Sequence of chain 5.C:
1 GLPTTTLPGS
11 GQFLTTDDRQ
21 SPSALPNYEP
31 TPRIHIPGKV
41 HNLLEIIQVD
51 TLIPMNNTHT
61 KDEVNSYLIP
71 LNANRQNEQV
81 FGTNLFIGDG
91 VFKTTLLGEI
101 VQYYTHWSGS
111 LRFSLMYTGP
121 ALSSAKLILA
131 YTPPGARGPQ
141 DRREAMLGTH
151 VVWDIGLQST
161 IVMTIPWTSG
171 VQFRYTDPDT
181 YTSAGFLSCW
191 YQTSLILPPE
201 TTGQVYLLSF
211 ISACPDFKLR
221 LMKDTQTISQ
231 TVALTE

The protein below binds the small molecule below.
Small molecule (SMILES): Cc1cc(CCCCCOc2ccc(C3=N[C@@H](C)CO3)cc2)on1

Sequence of chain 4.C:
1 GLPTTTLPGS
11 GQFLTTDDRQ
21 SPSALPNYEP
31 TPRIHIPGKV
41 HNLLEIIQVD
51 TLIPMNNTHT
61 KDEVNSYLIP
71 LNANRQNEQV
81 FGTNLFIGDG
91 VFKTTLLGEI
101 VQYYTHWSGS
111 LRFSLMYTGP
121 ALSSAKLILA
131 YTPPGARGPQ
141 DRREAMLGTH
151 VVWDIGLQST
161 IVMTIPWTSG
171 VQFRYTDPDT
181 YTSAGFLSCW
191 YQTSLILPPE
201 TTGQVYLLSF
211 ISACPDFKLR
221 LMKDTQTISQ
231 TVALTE

Sequence of chain 4.A:
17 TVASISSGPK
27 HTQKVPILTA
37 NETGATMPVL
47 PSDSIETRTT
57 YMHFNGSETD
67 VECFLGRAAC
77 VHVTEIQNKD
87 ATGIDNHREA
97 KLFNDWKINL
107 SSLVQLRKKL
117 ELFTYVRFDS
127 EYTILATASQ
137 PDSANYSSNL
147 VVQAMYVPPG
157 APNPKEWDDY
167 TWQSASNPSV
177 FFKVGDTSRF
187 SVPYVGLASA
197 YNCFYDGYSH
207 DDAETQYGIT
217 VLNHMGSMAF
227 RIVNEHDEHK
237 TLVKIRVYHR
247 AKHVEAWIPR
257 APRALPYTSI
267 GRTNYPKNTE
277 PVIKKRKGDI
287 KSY

Binding-site contacts:
Ligand atom C5A contacts residue PHE186 of chain 4.A at 3.7 Å (hydrophobic).
Ligand atom C5A contacts residue VAL176 of chain 4.A at 3.8 Å (hydrophobic).
Ligand atom O1B contacts residue TYR128 of chain 4.A at 3.4 Å (h-bond).
Ligand atom C4 contacts residue LEU106 of chain 4.A at 3.6 Å (hydrophobic).
Ligand atom C2A contacts residue PHE186 of chain 4.A at 3.6 Å (hydrophobic).
Ligand atom N2 contacts residue ASN219 of chain 4.A at 3.0 Å (h-bond).
Ligand atom C6B contacts residue TYR128 of chain 4.A at 3.4 Å (hydrophobic).
Ligand atom CM1 contacts residue SER175 of chain 4.A at 3.9 Å.
Ligand atom C5B contacts residue MET224 of chain 4.A at 3.2 Å (hydrophobic).
Ligand atom CM1 contacts residue VAL176 of chain 4.A at 3.4 Å (hydrophobic).
Ligand atom N3A contacts residue PRO174 of chain 4.A at 3.9 Å.
Ligand atom N3A contacts residue TYR152 of chain 4.A at 3.6 Å.
Ligand atom C3B contacts residue VAL188 of chain 4.A at 3.5 Å (hydrophobic).
Ligand atom O1A contacts residue PHE186 of chain 4.A at 3.2 Å.
Ligand atom C3B contacts residue TYR152 of chain 4.A at 3.6 Å (hydrophobic).
Ligand atom C5C contacts residue VAL191 of chain 4.A at 3.7 Å (hydrophobic).
Ligand atom C4C contacts residue VAL191 of chain 4.A at 3.3 Å (hydrophobic).
Ligand atom C1B contacts residue ILE104 of chain 4.A at 4.0 Å (hydrophobic).
Ligand atom C2B contacts residue VAL188 of chain 4.A at 3.3 Å (hydrophobic).
Ligand atom CM1 contacts residue LEU14 of chain 5.C at 3.3 Å (hydrophobic).
Ligand atom C6B contacts residue MET224 of chain 4.A at 3.6 Å (hydrophobic).
Ligand atom C1B contacts residue VAL188 of chain 4.A at 3.7 Å (hydrophobic).
Ligand atom C3C contacts residue TYR128 of chain 4.A at 3.3 Å (hydrophobic).
Ligand atom CM1 contacts residue PRO174 of chain 4.A at 3.8 Å (hydrophobic).
Ligand atom C4C contacts residue TYR197 of chain 4.A at 4.0 Å (hydrophobic).
Ligand atom C5 contacts residue LEU106 of chain 4.A at 3.8 Å (hydrophobic).
Ligand atom N3A contacts residue ALA24 of chain 4.C at 3.9 Å.
Ligand atom C2C contacts residue TYR197 of chain 4.A at 3.8 Å (hydrophobic).
Ligand atom C4A contacts residue PRO174 of chain 4.A at 3.4 Å (hydrophobic).
Ligand atom C6B contacts residue ILE104 of chain 4.A at 3.6 Å (hydrophobic).
Ligand atom C4B contacts residue TYR152 of chain 4.A at 4.0 Å (hydrophobic).
Ligand atom C2A contacts residue TYR152 of chain 4.A at 3.8 Å (hydrophobic).
Ligand atom C3 contacts residue ASN219 of chain 4.A at 3.9 Å.
Ligand atom C1B contacts residue TYR128 of chain 4.A at 3.7 Å (hydrophobic).
Ligand atom C1C contacts residue LEU106 of chain 4.A at 3.6 Å (hydrophobic).
Ligand atom O1 contacts residue ASN219 of chain 4.A at 3.9 Å.
Ligand atom C4 contacts residue TYR197 of chain 4.A at 3.9 Å (hydrophobic).
Ligand atom C4 contacts residue PHE124 of chain 4.A at 3.9 Å (hydrophobic).
Ligand atom C4B contacts residue PHE186 of chain 4.A at 3.9 Å (hydrophobic).
Ligand atom C5B contacts residue PHE186 of chain 4.A at 3.9 Å (hydrophobic).